This small molecule binds to this protein.
Small molecule (SMILES): O=c1[nH]cnc2c1ncn2[C@@H]1O[C@H](COP(=O)(O)O)[C@@H](O)[C@H]1O

Binding-site contacts:
Ligand atom O1P contacts residue SER393 of chain 1.A at 3.3 Å (h-bond).
Ligand atom N3 contacts residue CYS336 of chain 1.A at 3.9 Å.
Ligand atom N7 contacts residue MET75 of chain 1.A at 3.7 Å.
Ligand atom O2' contacts residue ASN308 of chain 1.A at 3.8 Å.
Ligand atom C5 contacts residue MET419 of chain 1.A at 3.8 Å (hydrophobic).
Ligand atom O3P contacts residue GLY370 of chain 1.A at 3.3 Å.
Ligand atom C2 contacts residue THR338 of chain 1.A at 3.8 Å.
Ligand atom C6 contacts residue GLN446 of chain 1.A at 3.8 Å.
Ligand atom O6 contacts residue MET419 of chain 1.A at 2.7 Å (h-bond).
Ligand atom N7 contacts residue ILE335 of chain 1.A at 3.4 Å.
Ligand atom C5 contacts residue ILE335 of chain 1.A at 3.5 Å (hydrophobic).
Ligand atom N7 contacts residue GLY418 of chain 1.A at 3.8 Å.
Ligand atom O3' contacts residue SER73 of chain 1.A at 3.1 Å (h-bond).
Ligand atom O1P contacts residue TYR416 of chain 1.A at 3.5 Å (h-bond).
Ligand atom N7 contacts residue MET419 of chain 1.A at 3.2 Å (h-bond).
Ligand atom O2' contacts residue ARG327 of chain 1.A at 3.2 Å (salt-bridge).
Ligand atom O2P contacts residue GLY392 of chain 1.A at 2.8 Å (h-bond).
Ligand atom C2' contacts residue ASP369 of chain 1.A at 3.7 Å.
Ligand atom O3' contacts residue ARG327 of chain 1.A at 3.1 Å (salt-bridge).
Ligand atom C8 contacts residue ILE335 of chain 1.A at 3.6 Å (hydrophobic).
Ligand atom C3' contacts residue ARG327 of chain 1.A at 3.7 Å.
Ligand atom C6 contacts residue GLY420 of chain 1.A at 3.5 Å.
Ligand atom C8 contacts residue MET75 of chain 1.A at 3.6 Å (hydrophobic).
Ligand atom O2P contacts residue SER393 of chain 1.A at 2.9 Å (h-bond).
Ligand atom O1P contacts residue SER334 of chain 1.A at 2.5 Å (h-bond).
Ligand atom O3' contacts residue MET390 of chain 1.A at 3.5 Å (h-bond).
Ligand atom O2' contacts residue ASP369 of chain 1.A at 2.5 Å (salt-bridge).
Ligand atom O3P contacts residue SER334 of chain 1.A at 3.9 Å.
Ligand atom N1 contacts residue GLN446 of chain 1.A at 2.8 Å (h-bond).
Ligand atom C2' contacts residue ARG327 of chain 1.A at 3.4 Å.
Ligand atom C6 contacts residue MET419 of chain 1.A at 3.6 Å (hydrophobic).
Ligand atom C2 contacts residue GLN446 of chain 1.A at 3.5 Å.
Ligand atom O3P contacts residue GLY333 of chain 1.A at 3.8 Å.
Ligand atom O6 contacts residue GLY420 of chain 1.A at 2.5 Å (h-bond).
Ligand atom C3' contacts residue SER73 of chain 1.A at 3.3 Å.
Ligand atom O3' contacts residue ASP369 of chain 1.A at 3.1 Å (salt-bridge).
Ligand atom C2 contacts residue CYS336 of chain 1.A at 3.5 Å (hydrophobic).
Ligand atom O3P contacts residue GLY371 of chain 1.A at 3.3 Å (h-bond).
Ligand atom P contacts residue SER393 of chain 1.A at 3.8 Å.
Ligand atom O6 contacts residue GLY418 of chain 1.A at 3.3 Å.

Sequence of chain 1.A:
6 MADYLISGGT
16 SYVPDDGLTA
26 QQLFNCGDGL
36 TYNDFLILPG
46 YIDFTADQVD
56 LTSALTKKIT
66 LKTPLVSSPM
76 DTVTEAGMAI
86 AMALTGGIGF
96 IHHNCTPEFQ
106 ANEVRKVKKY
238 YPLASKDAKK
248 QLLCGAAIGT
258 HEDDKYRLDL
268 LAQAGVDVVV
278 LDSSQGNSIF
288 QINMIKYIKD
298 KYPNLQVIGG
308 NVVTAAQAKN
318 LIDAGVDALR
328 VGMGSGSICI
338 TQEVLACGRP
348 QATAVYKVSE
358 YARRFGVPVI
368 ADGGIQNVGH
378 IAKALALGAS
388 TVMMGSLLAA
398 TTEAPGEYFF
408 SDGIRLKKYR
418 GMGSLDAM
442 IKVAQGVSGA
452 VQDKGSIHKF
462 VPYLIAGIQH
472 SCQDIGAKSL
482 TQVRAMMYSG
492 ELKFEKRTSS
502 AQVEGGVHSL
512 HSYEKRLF